Binding-site contacts:
Ligand atom C43 contacts residue GLU87 of chain 1.B at 3.3 Å.
Ligand atom C20 contacts residue LEU89 of chain 1.A at 3.9 Å (hydrophobic).
Ligand atom C32 contacts residue LEU91 of chain 1.A at 3.7 Å (hydrophobic).
Ligand atom C12 contacts residue ILE88 of chain 1.A at 3.5 Å (hydrophobic).
Ligand atom N14 contacts residue ILE88 of chain 1.A at 3.5 Å.
Ligand atom C11 contacts residue PRO55 of chain 1.A at 3.5 Å (hydrophobic).
Ligand atom C36 contacts residue ILE88 of chain 1.A at 4.0 Å (hydrophobic).
Ligand atom O21 contacts residue LEU89 of chain 1.A at 2.7 Å (h-bond).
Ligand atom C12 contacts residue PRO55 of chain 1.A at 3.8 Å (hydrophobic).
Ligand atom C44 contacts residue ILE88 of chain 1.B at 4.0 Å (hydrophobic).
Ligand atom C2 contacts residue TRP59 of chain 1.A at 3.4 Å (hydrophobic).
Ligand atom O6 contacts residue ILE58 of chain 1.A at 3.5 Å.
Ligand atom N14 contacts residue LEU89 of chain 1.A at 3.3 Å (h-bond).
Ligand atom C34 contacts residue LEU89 of chain 1.A at 3.7 Å (hydrophobic).
Ligand atom C43 contacts residue LEU89 of chain 1.B at 3.8 Å (hydrophobic).
Ligand atom C44 contacts residue LEU89 of chain 1.B at 3.4 Å (hydrophobic).
Ligand atom O6 contacts residue VAL57 of chain 1.A at 3.9 Å.
Ligand atom C17 contacts residue LEU89 of chain 1.A at 3.2 Å (hydrophobic).
Ligand atom C30 contacts residue LEU89 of chain 1.B at 3.7 Å (hydrophobic).
Ligand atom C24 contacts residue ILE88 of chain 1.B at 3.3 Å (hydrophobic).
Ligand atom C29 contacts residue LEU89 of chain 1.B at 3.2 Å (hydrophobic).
Ligand atom O16 contacts residue ILE88 of chain 1.B at 3.5 Å.
Ligand atom C35 contacts residue ILE88 of chain 1.A at 3.5 Å (hydrophobic).
Ligand atom O48 contacts residue TYR54 of chain 1.A at 3.7 Å.
Ligand atom C50 contacts residue TRP59 of chain 1.A at 3.4 Å (hydrophobic).
Ligand atom NZ contacts residue TRP59 of chain 1.A at 3.6 Å.
Ligand atom O51 contacts residue TRP59 of chain 1.A at 3.9 Å.
Ligand atom C34 contacts residue LEU89 of chain 1.B at 3.9 Å (hydrophobic).
Ligand atom C43 contacts residue ILE88 of chain 1.B at 3.7 Å (hydrophobic).
Ligand atom C17 contacts residue LEU89 of chain 1.B at 3.6 Å (hydrophobic).
Ligand atom C27 contacts residue GLU87 of chain 1.A at 3.8 Å.
Ligand atom C13 contacts residue ILE88 of chain 1.A at 3.2 Å (hydrophobic).
Ligand atom C15 contacts residue LEU89 of chain 1.B at 3.8 Å (hydrophobic).
Ligand atom N19 contacts residue LEU89 of chain 1.B at 3.0 Å (h-bond).
Ligand atom C29 contacts residue LEU89 of chain 1.A at 3.8 Å (hydrophobic).
Ligand atom C11 contacts residue ILE88 of chain 1.A at 3.9 Å (hydrophobic).
Ligand atom O6 contacts residue TRP59 of chain 1.A at 2.9 Å (h-bond).
Ligand atom C15 contacts residue LEU89 of chain 1.A at 3.8 Å (hydrophobic).
Ligand atom O21 contacts residue ILE88 of chain 1.A at 3.7 Å.
Ligand atom O16 contacts residue LEU89 of chain 1.B at 2.7 Å (h-bond).

Sequence of chain 1.B:
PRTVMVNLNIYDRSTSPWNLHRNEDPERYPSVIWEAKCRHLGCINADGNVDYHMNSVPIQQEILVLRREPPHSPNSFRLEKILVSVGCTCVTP

A small-molecule ligand and the protein it binds are described below.
Small molecule (SMILES): C[C@H]1NC(=O)[C@H](Cc2ccc(NC(=O)[C@@H](NC(=O)Cc3ccccc3)C3CCCCC3)cc2)NC(=O)CC2(CCCC2)CC(=O)N[C@H](C(=O)O)CCCCNC1=O

Sequence of chain 1.A:
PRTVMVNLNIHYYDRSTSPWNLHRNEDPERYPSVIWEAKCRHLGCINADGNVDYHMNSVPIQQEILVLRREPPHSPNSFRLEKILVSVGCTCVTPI